Sequence of chain 1.B:
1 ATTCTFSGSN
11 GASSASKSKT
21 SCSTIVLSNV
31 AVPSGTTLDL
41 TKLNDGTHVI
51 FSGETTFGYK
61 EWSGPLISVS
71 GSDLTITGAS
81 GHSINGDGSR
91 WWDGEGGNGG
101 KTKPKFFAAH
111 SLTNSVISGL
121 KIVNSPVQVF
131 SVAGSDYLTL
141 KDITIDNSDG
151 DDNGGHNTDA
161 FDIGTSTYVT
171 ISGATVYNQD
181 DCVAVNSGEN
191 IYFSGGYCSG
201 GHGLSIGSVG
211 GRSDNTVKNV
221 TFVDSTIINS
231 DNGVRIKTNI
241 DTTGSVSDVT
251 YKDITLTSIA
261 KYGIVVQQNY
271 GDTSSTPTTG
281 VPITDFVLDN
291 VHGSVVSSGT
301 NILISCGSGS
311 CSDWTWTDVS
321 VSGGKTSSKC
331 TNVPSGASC

This protein binds this small molecule.
Small molecule (SMILES): CC(=O)N[C@H]1[C@H](O[C@H]2[C@H](O)[C@@H](NC(C)=O)CO[C@@H]2CO)O[C@H](CO)[C@@H](O[C@H]2O[C@H](CO)[C@@H](O)[C@H](O)[C@@H]2O)[C@@H]1O

Binding-site contacts:
Ligand atom C6 contacts residue ASN190 of chain 1.B at 4.1 Å.
Ligand atom C6 contacts residue TYR137 of chain 1.B at 4.4 Å (hydrophobic).
Ligand atom C5 contacts residue ASN219 of chain 1.B at 3.6 Å.
Ligand atom C4 contacts residue ASN219 of chain 1.B at 4.2 Å.
Ligand atom N2 contacts residue ASN219 of chain 1.B at 2.9 Å (h-bond).
Ligand atom C4 contacts residue TYR168 of chain 1.B at 4.3 Å (hydrophobic).
Ligand atom O7 contacts residue ASN219 of chain 1.B at 3.8 Å.
Ligand atom C5 contacts residue ASN190 of chain 1.B at 4.4 Å.
Ligand atom O6 contacts residue TYR168 of chain 1.B at 3.6 Å.
Ligand atom O5 contacts residue ASN219 of chain 1.B at 2.3 Å (h-bond).
Ligand atom C3 contacts residue ASN219 of chain 1.B at 3.8 Å.
Ligand atom C8 contacts residue TYR192 of chain 1.B at 3.6 Å (hydrophobic).
Ligand atom C2 contacts residue ASN219 of chain 1.B at 2.4 Å.
Ligand atom O7 contacts residue ASN190 of chain 1.B at 3.9 Å.
Ligand atom C8 contacts residue ASN219 of chain 1.B at 4.3 Å.
Ligand atom C6 contacts residue TYR168 of chain 1.B at 3.9 Å (hydrophobic).
Ligand atom C7 contacts residue ASN219 of chain 1.B at 3.4 Å.
Ligand atom C7 contacts residue ASN190 of chain 1.B at 4.3 Å.
Ligand atom O6 contacts residue ASN190 of chain 1.B at 3.3 Å (h-bond).
Ligand atom O5 contacts residue ASN190 of chain 1.B at 3.4 Å.
Ligand atom O6 contacts residue ILE191 of chain 1.B at 4.4 Å.
Ligand atom C2 contacts residue ASN190 of chain 1.B at 3.6 Å.
Ligand atom N2 contacts residue ASN190 of chain 1.B at 4.4 Å.
Ligand atom C5 contacts residue TYR168 of chain 1.B at 3.9 Å (hydrophobic).
Ligand atom O5 contacts residue TYR168 of chain 1.B at 3.9 Å.
Ligand atom C1 contacts residue ASN219 of chain 1.B at 1.4 Å.
Ligand atom C1 contacts residue TYR168 of chain 1.B at 4.5 Å (hydrophobic).
Ligand atom C6 contacts residue TYR192 of chain 1.B at 4.1 Å (hydrophobic).
Ligand atom C1 contacts residue ASN190 of chain 1.B at 3.5 Å.